Sequence of chain 1.A:
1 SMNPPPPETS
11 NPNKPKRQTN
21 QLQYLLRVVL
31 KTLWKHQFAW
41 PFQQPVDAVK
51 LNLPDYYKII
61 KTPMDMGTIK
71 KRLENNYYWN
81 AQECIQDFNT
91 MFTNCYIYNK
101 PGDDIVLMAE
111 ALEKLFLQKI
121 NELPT

Binding-site contacts:
Ligand atom C21 contacts residue TRP40 of chain 1.A at 3.6 Å (hydrophobic).
Ligand atom C21 contacts residue LEU51 of chain 1.A at 4.2 Å (hydrophobic).
Ligand atom N3 contacts residue PRO41 of chain 1.A at 4.2 Å.
Ligand atom C10 contacts residue LEU51 of chain 1.A at 3.8 Å (hydrophobic).
Ligand atom C9 contacts residue GLN44 of chain 1.A at 3.8 Å.
Ligand atom O1 contacts residue ASN99 of chain 1.A at 2.8 Å (h-bond).
Ligand atom N4 contacts residue ILE105 of chain 1.A at 4.0 Å.
Ligand atom C11 contacts residue ILE105 of chain 1.A at 4.0 Å (hydrophobic).
Ligand atom C15 contacts residue ASN99 of chain 1.A at 3.9 Å.
Ligand atom N contacts residue TRP40 of chain 1.A at 4.0 Å.
Ligand atom C contacts residue TRP40 of chain 1.A at 4.0 Å (hydrophobic).
Ligand atom C17 contacts residue VAL46 of chain 1.A at 3.8 Å (hydrophobic).
Ligand atom C19 contacts residue PRO41 of chain 1.A at 3.5 Å (hydrophobic).
Ligand atom C9 contacts residue PRO41 of chain 1.A at 3.8 Å (hydrophobic).
Ligand atom C12 contacts residue LEU51 of chain 1.A at 4.1 Å (hydrophobic).
Ligand atom C8 contacts residue TRP40 of chain 1.A at 3.9 Å (hydrophobic).
Ligand atom C14 contacts residue ASN99 of chain 1.A at 3.6 Å.
Ligand atom N4 contacts residue ASN99 of chain 1.A at 2.8 Å (h-bond).
Ligand atom C19 contacts residue VAL46 of chain 1.A at 4.2 Å (hydrophobic).
Ligand atom C16 contacts residue ASN99 of chain 1.A at 3.9 Å.
Ligand atom C17 contacts residue ILE105 of chain 1.A at 3.9 Å (hydrophobic).
Ligand atom C16 contacts residue ILE105 of chain 1.A at 3.6 Å (hydrophobic).
Ligand atom C12 contacts residue ILE105 of chain 1.A at 4.1 Å (hydrophobic).
Ligand atom N4 contacts residue LEU53 of chain 1.A at 4.0 Å.
Ligand atom O1 contacts residue ILE105 of chain 1.A at 4.0 Å.
Ligand atom C18 contacts residue PRO41 of chain 1.A at 4.0 Å (hydrophobic).
Ligand atom C18 contacts residue PHE42 of chain 1.A at 3.8 Å (hydrophobic).
Ligand atom C11 contacts residue LEU51 of chain 1.A at 3.7 Å (hydrophobic).
Ligand atom N2 contacts residue PRO41 of chain 1.A at 3.7 Å.
Ligand atom C7 contacts residue TRP40 of chain 1.A at 3.7 Å (hydrophobic).
Ligand atom N3 contacts residue LEU51 of chain 1.A at 3.5 Å.
Ligand atom C18 contacts residue VAL46 of chain 1.A at 3.6 Å (hydrophobic).
Ligand atom C20 contacts residue LEU51 of chain 1.A at 3.6 Å (hydrophobic).
Ligand atom N2 contacts residue LEU51 of chain 1.A at 3.6 Å.
Ligand atom C20 contacts residue TRP40 of chain 1.A at 4.0 Å (hydrophobic).
Ligand atom O1 contacts residue CYS95 of chain 1.A at 4.2 Å.
Ligand atom C10 contacts residue PRO41 of chain 1.A at 4.1 Å (hydrophobic).
Ligand atom C15 contacts residue ILE105 of chain 1.A at 3.7 Å (hydrophobic).
Ligand atom C19 contacts residue ILE105 of chain 1.A at 3.8 Å (hydrophobic).
Ligand atom C14 contacts residue LEU53 of chain 1.A at 4.0 Å (hydrophobic).

This small molecule binds to this protein.
Small molecule (SMILES): Cc1cc(/N=N/c2ccc(C(=O)Nc3ccccc3N)cc2)c2cc[nH]c2c1O